Binding-site contacts:
Ligand atom C18 contacts residue VAL83 of chain 1.A at 3.5 Å (hydrophobic).
Ligand atom N10 contacts residue LEU134 of chain 1.A at 3.5 Å.
Ligand atom C23 contacts residue ASP86 of chain 1.A at 3.4 Å.
Ligand atom C7 contacts residue VAL18 of chain 1.A at 3.8 Å (hydrophobic).
Ligand atom C14 contacts residue ALA31 of chain 1.A at 3.6 Å (hydrophobic).
Ligand atom C15 contacts residue LEU134 of chain 1.A at 3.6 Å (hydrophobic).
Ligand atom N22 contacts residue ASP86 of chain 1.A at 3.9 Å.
Ligand atom O17 contacts residue VAL83 of chain 1.A at 2.7 Å (h-bond).
Ligand atom C18 contacts residue ILE10 of chain 1.A at 3.9 Å (hydrophobic).
Ligand atom N16 contacts residue VAL83 of chain 1.A at 2.6 Å (h-bond).
Ligand atom C9 contacts residue GLU81 of chain 1.A at 3.9 Å.
Ligand atom C15 contacts residue VAL83 of chain 1.A at 3.5 Å (hydrophobic).
Ligand atom C11 contacts residue GLU12 of chain 1.A at 3.8 Å.
Ligand atom N20 contacts residue ILE10 of chain 1.A at 3.4 Å.
Ligand atom O17 contacts residue GLU81 of chain 1.A at 3.9 Å.
Ligand atom C14 contacts residue PHE80 of chain 1.A at 3.6 Å (hydrophobic).
Ligand atom C4 contacts residue LEU134 of chain 1.A at 3.4 Å (hydrophobic).
Ligand atom C27 contacts residue ASP86 of chain 1.A at 3.4 Å.
Ligand atom N25 contacts residue THR89 of chain 1.A at 3.8 Å.
Ligand atom C21 contacts residue ILE10 of chain 1.A at 3.9 Å (hydrophobic).
Ligand atom C27 contacts residue THR89 of chain 1.A at 3.3 Å.
Ligand atom O17 contacts residue LEU134 of chain 1.A at 3.5 Å.
Ligand atom C26 contacts residue THR89 of chain 1.A at 3.6 Å.
Ligand atom N22 contacts residue ILE10 of chain 1.A at 3.4 Å.
Ligand atom N25 contacts residue ASP86 of chain 1.A at 2.8 Å (salt-bridge).
Ligand atom C9 contacts residue ALA31 of chain 1.A at 3.4 Å (hydrophobic).
Ligand atom O13 contacts residue LYS33 of chain 1.A at 3.2 Å.
Ligand atom C26 contacts residue ASP86 of chain 1.A at 3.6 Å.
Ligand atom C12 contacts residue GLU12 of chain 1.A at 3.8 Å.
Ligand atom C6 contacts residue ILE10 of chain 1.A at 3.6 Å (hydrophobic).
Ligand atom C9 contacts residue LEU134 of chain 1.A at 3.6 Å (hydrophobic).
Ligand atom C24 contacts residue ASP86 of chain 1.A at 3.3 Å.
Ligand atom O13 contacts residue VAL18 of chain 1.A at 3.9 Å.
Ligand atom C24 contacts residue ILE10 of chain 1.A at 3.7 Å (hydrophobic).
Ligand atom N20 contacts residue LEU134 of chain 1.A at 3.7 Å.
Ligand atom C8 contacts residue PHE80 of chain 1.A at 3.9 Å (hydrophobic).
Ligand atom O17 contacts residue HIS82 of chain 1.A at 3.6 Å.
Ligand atom C21 contacts residue ASP86 of chain 1.A at 3.8 Å.
Ligand atom C19 contacts residue VAL83 of chain 1.A at 3.7 Å (hydrophobic).
Ligand atom O13 contacts residue ASP145 of chain 1.A at 3.2 Å (salt-bridge).

Sequence of chain 1.A:
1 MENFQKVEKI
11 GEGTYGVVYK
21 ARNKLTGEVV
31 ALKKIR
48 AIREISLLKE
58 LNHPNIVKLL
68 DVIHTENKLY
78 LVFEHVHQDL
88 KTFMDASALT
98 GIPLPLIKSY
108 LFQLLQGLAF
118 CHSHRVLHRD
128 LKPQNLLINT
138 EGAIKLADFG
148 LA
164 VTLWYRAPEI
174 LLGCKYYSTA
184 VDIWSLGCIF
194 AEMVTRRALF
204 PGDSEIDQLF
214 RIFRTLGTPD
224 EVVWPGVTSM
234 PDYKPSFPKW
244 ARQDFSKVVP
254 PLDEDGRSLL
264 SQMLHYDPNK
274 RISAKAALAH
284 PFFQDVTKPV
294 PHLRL

This protein binds this small molecule.
Small molecule (SMILES): O=C(Nc1cc([C@@H]2CCCN2)[nH]n1)Nc1cccc2c1[C@@H]1CCCN1C2=O